Binding-site contacts:
Ligand atom O1 contacts residue GAL1 of chain 1.R at 1.4 Å.
Ligand atom OBJ contacts residue PRO51 of chain 1.B at 3.1 Å.
Ligand atom O1 contacts residue HIS50 of chain 1.B at 3.6 Å.
Ligand atom SBA contacts residue HIS50 of chain 1.B at 4.5 Å.
Ligand atom SBA contacts residue PRO51 of chain 1.B at 4.2 Å.
Ligand atom CAP contacts residue HIS50 of chain 1.B at 3.4 Å.
Ligand atom CAP contacts residue TYR36 of chain 1.B at 4.4 Å (hydrophobic).
Ligand atom CLA contacts residue GAL1 of chain 1.R at 4.3 Å.
Ligand atom CAO contacts residue GAL1 of chain 1.R at 3.6 Å.
Ligand atom CBF contacts residue GLN53 of chain 1.B at 4.4 Å.
Ligand atom O1 contacts residue TYR36 of chain 1.B at 3.5 Å.
Ligand atom OBJ contacts residue HIS50 of chain 1.B at 3.7 Å.
Ligand atom CAO contacts residue HIS50 of chain 1.B at 3.7 Å.
Ligand atom CLA contacts residue PRO38 of chain 1.B at 3.2 Å.
Ligand atom CAQ contacts residue GAL1 of chain 1.R at 2.6 Å.
Ligand atom OBL contacts residue PRO51 of chain 1.B at 4.3 Å.
Ligand atom CBG contacts residue GLN53 of chain 1.B at 4.4 Å.
Ligand atom OBK contacts residue PRO51 of chain 1.B at 4.3 Å.
Ligand atom CAP contacts residue GAL1 of chain 1.R at 2.3 Å.
Ligand atom CAQ contacts residue GLN53 of chain 1.B at 4.4 Å.
Ligand atom CAN contacts residue HIS50 of chain 1.B at 4.3 Å.
Ligand atom CAR contacts residue GAL1 of chain 1.R at 4.0 Å.
Ligand atom CLB contacts residue GLN53 of chain 1.B at 3.9 Å.
Ligand atom OBL contacts residue GLN53 of chain 1.B at 4.1 Å.
Ligand atom CLA contacts residue TYR36 of chain 1.B at 4.0 Å.
Ligand atom CLA contacts residue HIS50 of chain 1.B at 4.3 Å.
Ligand atom CAQ contacts residue HIS50 of chain 1.B at 3.7 Å.
Ligand atom OBL contacts residue HIS50 of chain 1.B at 3.6 Å.
Ligand atom CAR contacts residue HIS50 of chain 1.B at 4.3 Å.
Ligand atom OBJ contacts residue GLU49 of chain 1.B at 4.2 Å.

Sequence of chain 1.B:
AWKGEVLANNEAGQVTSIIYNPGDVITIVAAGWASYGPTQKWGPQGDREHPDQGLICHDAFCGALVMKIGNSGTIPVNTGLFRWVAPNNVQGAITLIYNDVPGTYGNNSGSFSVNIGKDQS

A protein and the small-molecule ligand that binds it are described below.
Small molecule (SMILES): O=C1C=C/C(=C(/c2ccc(O)c(Cl)c2)c2ccccc2S(=O)(=O)O)C=C1Cl